This small molecule binds to this protein.
Small molecule (SMILES): CC(=O)N[C@@H]1[C@@H](O)[C@H](O)[C@@H](CO)O[C@H]1O

Binding-site contacts:
Ligand atom C7 contacts residue ASP222 of chain 1.A at 4.1 Å.
Ligand atom C1 contacts residue ASN233 of chain 1.A at 1.4 Å.
Ligand atom C8 contacts residue SER66 of chain 1.E at 3.9 Å.
Ligand atom O7 contacts residue ASN233 of chain 1.A at 4.2 Å.
Ligand atom C3 contacts residue ASN233 of chain 1.A at 3.8 Å.
Ligand atom N2 contacts residue ASN233 of chain 1.A at 2.9 Å (h-bond).
Ligand atom C7 contacts residue SER66 of chain 1.E at 3.8 Å.
Ligand atom N2 contacts residue ASP222 of chain 1.A at 3.5 Å (salt-bridge).
Ligand atom C1 contacts residue ASP222 of chain 1.A at 4.3 Å.
Ligand atom C5 contacts residue ASN233 of chain 1.A at 3.7 Å.
Ligand atom C2 contacts residue ASN233 of chain 1.A at 2.4 Å.
Ligand atom C2 contacts residue ASP222 of chain 1.A at 4.4 Å.
Ligand atom O7 contacts residue SER66 of chain 1.E at 3.6 Å (h-bond).
Ligand atom C4 contacts residue ASN233 of chain 1.A at 4.2 Å.
Ligand atom C8 contacts residue ASP222 of chain 1.A at 3.8 Å.
Ligand atom C7 contacts residue ASN233 of chain 1.A at 3.8 Å.
Ligand atom O5 contacts residue ASN233 of chain 1.A at 2.4 Å (h-bond).

Sequence of chain 1.A:
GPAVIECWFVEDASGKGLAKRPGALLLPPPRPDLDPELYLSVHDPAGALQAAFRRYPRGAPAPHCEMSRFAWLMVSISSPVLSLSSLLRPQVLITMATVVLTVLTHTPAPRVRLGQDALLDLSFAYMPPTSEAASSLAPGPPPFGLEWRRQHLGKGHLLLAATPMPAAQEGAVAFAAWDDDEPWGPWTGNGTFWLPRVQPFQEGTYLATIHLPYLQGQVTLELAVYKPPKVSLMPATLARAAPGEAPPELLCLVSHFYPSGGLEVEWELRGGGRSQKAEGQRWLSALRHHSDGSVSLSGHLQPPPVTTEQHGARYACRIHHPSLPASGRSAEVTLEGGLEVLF

Sequence of chain 1.E:
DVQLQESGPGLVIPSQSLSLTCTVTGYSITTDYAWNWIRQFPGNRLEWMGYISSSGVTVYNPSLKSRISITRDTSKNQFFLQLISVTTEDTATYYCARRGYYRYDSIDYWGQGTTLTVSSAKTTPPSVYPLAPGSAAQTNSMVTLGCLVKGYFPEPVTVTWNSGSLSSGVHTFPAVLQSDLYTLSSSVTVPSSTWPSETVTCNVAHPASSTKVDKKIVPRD